Binding-site contacts:
Ligand atom C3 contacts residue ASN160 of chain 1.A at 3.7 Å.
Ligand atom C1 contacts residue ASN163 of chain 1.A at 4.2 Å.
Ligand atom C2 contacts residue ASN160 of chain 1.A at 2.3 Å.
Ligand atom C8 contacts residue ASN160 of chain 1.A at 4.4 Å.
Ligand atom C7 contacts residue ASN160 of chain 1.A at 3.3 Å.
Ligand atom O5 contacts residue ASN163 of chain 1.A at 3.4 Å.
Ligand atom C5 contacts residue ASN160 of chain 1.A at 3.6 Å.
Ligand atom C1 contacts residue THR162 of chain 1.A at 4.1 Å.
Ligand atom O6 contacts residue ASN163 of chain 1.A at 3.8 Å.
Ligand atom C5 contacts residue ASN163 of chain 1.A at 4.3 Å.
Ligand atom O5 contacts residue THR162 of chain 1.A at 4.0 Å.
Ligand atom O7 contacts residue ASN160 of chain 1.A at 3.6 Å.
Ligand atom C6 contacts residue THR162 of chain 1.A at 3.8 Å.
Ligand atom N2 contacts residue ASN160 of chain 1.A at 2.8 Å (h-bond).
Ligand atom C5 contacts residue THR162 of chain 1.A at 4.0 Å.
Ligand atom C1 contacts residue ASN160 of chain 1.A at 1.4 Å.
Ligand atom C6 contacts residue ASN163 of chain 1.A at 4.1 Å.
Ligand atom C4 contacts residue ASN160 of chain 1.A at 4.1 Å.
Ligand atom O5 contacts residue ASN160 of chain 1.A at 2.4 Å (h-bond).

This protein binds this small molecule.
Small molecule (SMILES): CC(=O)N[C@@H]1[C@@H](O)[C@H](O)[C@@H](CO)O[C@H]1O

Sequence of chain 1.A:
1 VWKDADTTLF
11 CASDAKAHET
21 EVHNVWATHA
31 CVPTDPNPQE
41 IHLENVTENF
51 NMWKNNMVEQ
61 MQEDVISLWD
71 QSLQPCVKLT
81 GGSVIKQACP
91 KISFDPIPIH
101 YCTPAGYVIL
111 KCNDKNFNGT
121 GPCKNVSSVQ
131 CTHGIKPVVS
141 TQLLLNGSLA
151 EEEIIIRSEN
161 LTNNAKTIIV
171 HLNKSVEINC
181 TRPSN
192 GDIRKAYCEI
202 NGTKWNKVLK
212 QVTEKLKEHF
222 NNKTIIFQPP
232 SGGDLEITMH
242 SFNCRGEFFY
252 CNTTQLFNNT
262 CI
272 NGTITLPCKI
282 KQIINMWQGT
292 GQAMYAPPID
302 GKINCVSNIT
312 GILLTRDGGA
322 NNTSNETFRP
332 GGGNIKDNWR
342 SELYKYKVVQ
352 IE